Binding-site contacts:
Ligand atom O3 contacts residue TYR147 of chain 1.A at 2.6 Å (h-bond).
Ligand atom C8 contacts residue GLY234 of chain 1.B at 3.9 Å.
Ligand atom P contacts residue SER183 of chain 1.B at 3.4 Å.
Ligand atom C7 contacts residue GLY234 of chain 1.B at 3.9 Å.
Ligand atom C6 contacts residue THR187 of chain 1.B at 4.0 Å.
Ligand atom O7 contacts residue GLY234 of chain 1.B at 3.7 Å.
Ligand atom P contacts residue SER184 of chain 1.B at 3.8 Å.
Ligand atom O4 contacts residue ALA137 of chain 1.B at 2.9 Å (h-bond).
Ligand atom O17 contacts residue SER183 of chain 1.B at 2.8 Å (h-bond).
Ligand atom O3 contacts residue GLY234 of chain 1.B at 3.8 Å.
Ligand atom C6 contacts residue VAL135 of chain 1.B at 3.4 Å (hydrophobic).
Ligand atom C3 contacts residue TYR147 of chain 1.A at 3.7 Å (hydrophobic).
Ligand atom N2 contacts residue VAL272 of chain 1.A at 3.9 Å.
Ligand atom O18 contacts residue SER182 of chain 1.B at 3.5 Å (h-bond).
Ligand atom O17 contacts residue SER138 of chain 1.B at 2.6 Å (h-bond).
Ligand atom O4 contacts residue GLY136 of chain 1.B at 3.8 Å.
Ligand atom O5 contacts residue MET276 of chain 1.A at 3.9 Å.
Ligand atom C1 contacts residue MET276 of chain 1.A at 3.8 Å (hydrophobic).
Ligand atom O3 contacts residue ARG151 of chain 1.A at 3.7 Å.
Ligand atom C8 contacts residue GLY230 of chain 1.B at 3.7 Å.
Ligand atom C4 contacts residue ALA137 of chain 1.B at 4.0 Å (hydrophobic).
Ligand atom O17 contacts residue SER182 of chain 1.B at 3.5 Å.
Ligand atom P contacts residue SER182 of chain 1.B at 3.3 Å.
Ligand atom P contacts residue SER138 of chain 1.B at 3.8 Å.
Ligand atom O19 contacts residue SER184 of chain 1.B at 3.9 Å.
Ligand atom C1 contacts residue VAL272 of chain 1.A at 3.5 Å (hydrophobic).
Ligand atom O4 contacts residue TYR147 of chain 1.A at 3.8 Å.
Ligand atom O18 contacts residue SER184 of chain 1.B at 2.8 Å (h-bond).
Ligand atom C2 contacts residue VAL272 of chain 1.A at 3.6 Å (hydrophobic).
Ligand atom O19 contacts residue THR187 of chain 1.B at 2.7 Å (h-bond).
Ligand atom C5 contacts residue VAL135 of chain 1.B at 3.9 Å (hydrophobic).
Ligand atom P contacts residue THR187 of chain 1.B at 3.6 Å.
Ligand atom O19 contacts residue SER182 of chain 1.B at 2.6 Å (h-bond).
Ligand atom O7 contacts residue ARG151 of chain 1.A at 3.6 Å.
Ligand atom C8 contacts residue PRO231 of chain 1.B at 3.8 Å (hydrophobic).
Ligand atom O1 contacts residue VAL272 of chain 1.A at 3.7 Å.
Ligand atom O6 contacts residue THR187 of chain 1.B at 3.4 Å (h-bond).
Ligand atom O18 contacts residue THR187 of chain 1.B at 4.0 Å.
Ligand atom O18 contacts residue SER183 of chain 1.B at 3.3 Å (h-bond).
Ligand atom O4 contacts residue SER138 of chain 1.B at 4.0 Å.

Sequence of chain 1.B:
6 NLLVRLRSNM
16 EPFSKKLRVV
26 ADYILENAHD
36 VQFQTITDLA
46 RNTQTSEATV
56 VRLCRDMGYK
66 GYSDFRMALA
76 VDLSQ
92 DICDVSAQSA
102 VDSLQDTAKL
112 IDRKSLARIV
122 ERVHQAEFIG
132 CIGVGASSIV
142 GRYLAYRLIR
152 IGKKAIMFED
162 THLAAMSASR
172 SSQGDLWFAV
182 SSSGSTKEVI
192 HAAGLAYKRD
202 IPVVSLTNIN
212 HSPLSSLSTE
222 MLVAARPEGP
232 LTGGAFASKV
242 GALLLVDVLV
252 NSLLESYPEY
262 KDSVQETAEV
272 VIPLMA

A small-molecule ligand and the protein it binds are described below.
Small molecule (SMILES): CC(=O)N[C@H]1[C@@H](O)[C@H](O)[C@@H](COP(=O)(O)O)O[C@@H]1O

Sequence of chain 1.A:
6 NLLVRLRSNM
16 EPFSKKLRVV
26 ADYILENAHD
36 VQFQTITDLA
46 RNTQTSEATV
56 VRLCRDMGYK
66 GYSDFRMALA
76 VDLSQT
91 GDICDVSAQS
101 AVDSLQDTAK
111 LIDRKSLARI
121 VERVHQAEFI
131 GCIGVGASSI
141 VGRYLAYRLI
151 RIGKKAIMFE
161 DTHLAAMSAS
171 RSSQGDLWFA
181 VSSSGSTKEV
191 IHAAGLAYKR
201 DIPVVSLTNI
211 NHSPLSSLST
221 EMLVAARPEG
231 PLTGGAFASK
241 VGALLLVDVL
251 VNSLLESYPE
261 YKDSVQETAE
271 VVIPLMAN